Sequence of chain 1.B:
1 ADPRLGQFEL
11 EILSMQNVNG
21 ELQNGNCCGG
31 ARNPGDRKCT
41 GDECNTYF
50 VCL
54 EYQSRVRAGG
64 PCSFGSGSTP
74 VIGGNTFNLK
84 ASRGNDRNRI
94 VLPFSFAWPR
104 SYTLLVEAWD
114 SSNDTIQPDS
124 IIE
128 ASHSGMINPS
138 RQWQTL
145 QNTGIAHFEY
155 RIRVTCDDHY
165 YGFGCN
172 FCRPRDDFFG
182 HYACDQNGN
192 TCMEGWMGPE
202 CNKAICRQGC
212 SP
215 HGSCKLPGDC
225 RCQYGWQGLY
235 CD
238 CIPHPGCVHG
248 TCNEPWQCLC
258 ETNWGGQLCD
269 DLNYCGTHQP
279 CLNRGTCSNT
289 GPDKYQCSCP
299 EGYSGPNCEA

The protein below binds the small molecule below.
Small molecule (SMILES): CC(=O)N[C@@H]1[C@@H](O)[C@H](O)[C@@H](CO)O[C@H]1O

Binding-site contacts:
Ligand atom C3 contacts residue ASN190 of chain 1.B at 3.9 Å.
Ligand atom O5 contacts residue MLY171 of chain 1.B at 4.5 Å.
Ligand atom C5 contacts residue ASN190 of chain 1.B at 3.7 Å.
Ligand atom O5 contacts residue ASN188 of chain 1.B at 4.2 Å.
Ligand atom C7 contacts residue ASN190 of chain 1.B at 4.2 Å.
Ligand atom O6 contacts residue ASN188 of chain 1.B at 4.1 Å.
Ligand atom C1 contacts residue ASN190 of chain 1.B at 1.4 Å.
Ligand atom N2 contacts residue ASN190 of chain 1.B at 2.9 Å (h-bond).
Ligand atom C2 contacts residue ASN190 of chain 1.B at 2.5 Å.
Ligand atom O5 contacts residue ASN190 of chain 1.B at 2.4 Å (h-bond).
Ligand atom C4 contacts residue ASN190 of chain 1.B at 4.3 Å.